Sequence of chain 1.B:
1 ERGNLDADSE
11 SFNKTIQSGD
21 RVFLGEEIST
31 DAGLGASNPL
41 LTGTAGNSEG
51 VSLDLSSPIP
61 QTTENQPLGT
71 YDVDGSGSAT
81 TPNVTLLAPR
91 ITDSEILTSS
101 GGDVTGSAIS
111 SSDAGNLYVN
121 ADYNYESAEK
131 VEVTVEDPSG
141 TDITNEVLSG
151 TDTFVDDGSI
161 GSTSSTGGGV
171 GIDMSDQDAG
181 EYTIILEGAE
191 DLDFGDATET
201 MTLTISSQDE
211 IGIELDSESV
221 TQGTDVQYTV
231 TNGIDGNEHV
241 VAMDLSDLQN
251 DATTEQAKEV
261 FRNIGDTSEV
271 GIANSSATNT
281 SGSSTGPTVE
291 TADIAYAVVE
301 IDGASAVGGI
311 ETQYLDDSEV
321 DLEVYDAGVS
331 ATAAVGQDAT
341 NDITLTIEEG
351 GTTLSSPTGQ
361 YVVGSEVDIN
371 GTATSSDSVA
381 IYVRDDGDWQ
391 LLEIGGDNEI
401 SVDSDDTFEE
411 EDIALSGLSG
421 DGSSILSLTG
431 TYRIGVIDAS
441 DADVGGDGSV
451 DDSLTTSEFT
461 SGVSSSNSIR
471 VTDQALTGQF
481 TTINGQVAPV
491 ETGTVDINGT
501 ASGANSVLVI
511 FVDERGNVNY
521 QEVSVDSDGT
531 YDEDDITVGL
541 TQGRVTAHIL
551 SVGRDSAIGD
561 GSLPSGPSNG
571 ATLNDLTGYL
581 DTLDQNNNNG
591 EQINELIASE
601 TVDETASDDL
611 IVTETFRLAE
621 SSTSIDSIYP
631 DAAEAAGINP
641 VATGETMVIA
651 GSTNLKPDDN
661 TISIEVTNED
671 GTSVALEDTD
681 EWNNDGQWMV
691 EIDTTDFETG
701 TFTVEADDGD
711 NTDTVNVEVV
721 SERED

Binding-site contacts:
Ligand atom O5 contacts residue THR81 of chain 1.B at 3.0 Å (h-bond).
Ligand atom O2 contacts residue ASN83 of chain 1.B at 2.8 Å (h-bond).
Ligand atom C5 contacts residue ASN83 of chain 1.B at 3.6 Å.
Ligand atom O6 contacts residue PRO82 of chain 1.B at 3.5 Å.
Ligand atom O6 contacts residue SER18 of chain 1.B at 3.1 Å.
Ligand atom O6 contacts residue THR81 of chain 1.B at 3.8 Å.
Ligand atom C5 contacts residue GLY19 of chain 1.B at 4.4 Å.
Ligand atom C6 contacts residue PRO82 of chain 1.B at 4.4 Å (hydrophobic).
Ligand atom C3 contacts residue ASN83 of chain 1.B at 3.7 Å.
Ligand atom C6 contacts residue GLY19 of chain 1.B at 4.2 Å.
Ligand atom C1 contacts residue ASN83 of chain 1.B at 1.4 Å.
Ligand atom C1 contacts residue THR81 of chain 1.B at 3.8 Å.
Ligand atom C6 contacts residue ASN83 of chain 1.B at 4.3 Å.
Ligand atom C2 contacts residue ASN83 of chain 1.B at 2.3 Å.
Ligand atom C6 contacts residue THR81 of chain 1.B at 4.0 Å.
Ligand atom C4 contacts residue ASN83 of chain 1.B at 4.1 Å.
Ligand atom O5 contacts residue ASN83 of chain 1.B at 2.2 Å (h-bond).
Ligand atom O6 contacts residue ASN83 of chain 1.B at 3.3 Å (h-bond).
Ligand atom C5 contacts residue THR81 of chain 1.B at 4.1 Å.
Ligand atom O6 contacts residue GLY19 of chain 1.B at 3.1 Å (h-bond).
Ligand atom C6 contacts residue SER18 of chain 1.B at 4.2 Å.
Ligand atom O5 contacts residue PRO82 of chain 1.B at 4.3 Å.

This small molecule binds to this protein.
Small molecule (SMILES): OC[C@H]1O[C@@H](O)[C@H](O)[C@@H](O)[C@@H]1O